Sequence of chain 2.B:
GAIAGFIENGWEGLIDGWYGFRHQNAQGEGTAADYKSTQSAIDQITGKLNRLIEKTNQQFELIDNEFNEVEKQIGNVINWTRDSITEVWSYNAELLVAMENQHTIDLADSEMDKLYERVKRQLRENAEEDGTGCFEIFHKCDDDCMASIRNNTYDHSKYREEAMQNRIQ

Binding-site contacts:
Ligand atom C5 contacts residue ASN82 of chain 2.B at 3.7 Å.
Ligand atom C7 contacts residue ASN82 of chain 2.B at 3.6 Å.
Ligand atom O7 contacts residue ASN82 of chain 2.B at 4.0 Å.
Ligand atom N2 contacts residue ASN82 of chain 2.B at 2.7 Å (h-bond).
Ligand atom C7 contacts residue GLU72 of chain 2.B at 3.9 Å.
Ligand atom O7 contacts residue ASN79 of chain 2.B at 3.1 Å (h-bond).
Ligand atom C8 contacts residue LYS75 of chain 2.B at 3.7 Å.
Ligand atom O7 contacts residue GLU72 of chain 2.B at 4.2 Å.
Ligand atom N2 contacts residue ASN79 of chain 2.B at 4.4 Å.
Ligand atom C4 contacts residue ASN82 of chain 2.B at 4.1 Å.
Ligand atom C7 contacts residue GLY78 of chain 2.B at 4.3 Å.
Ligand atom C8 contacts residue GLU72 of chain 2.B at 3.7 Å.
Ligand atom C3 contacts residue ASN82 of chain 2.B at 3.6 Å.
Ligand atom C7 contacts residue ASN79 of chain 2.B at 3.5 Å.
Ligand atom C1 contacts residue ASN82 of chain 2.B at 1.4 Å.
Ligand atom C8 contacts residue GLU74 of chain 2.B at 4.5 Å.
Ligand atom O5 contacts residue ASN82 of chain 2.B at 2.4 Å (h-bond).
Ligand atom C3 contacts residue GLU72 of chain 2.B at 4.4 Å.
Ligand atom C8 contacts residue ASN79 of chain 2.B at 3.7 Å.
Ligand atom N2 contacts residue GLU72 of chain 2.B at 4.4 Å.
Ligand atom C8 contacts residue GLY78 of chain 2.B at 3.6 Å.
Ligand atom O3 contacts residue GLU72 of chain 2.B at 3.6 Å.
Ligand atom C2 contacts residue ASN82 of chain 2.B at 2.2 Å.
Ligand atom C7 contacts residue LYS75 of chain 2.B at 3.6 Å.
Ligand atom N2 contacts residue GLY78 of chain 2.B at 4.3 Å.
Ligand atom O7 contacts residue LYS75 of chain 2.B at 2.7 Å (salt-bridge).

A protein and the small-molecule ligand that binds it are described below.
Small molecule (SMILES): CC(=O)N[C@@H]1[C@@H](O)[C@H](O)[C@@H](CO)O[C@H]1O